Binding-site contacts:
Ligand atom C2 contacts residue ASN371 of chain 2.D at 2.5 Å.
Ligand atom C7 contacts residue ASN371 of chain 2.D at 3.7 Å.
Ligand atom O5 contacts residue PRO368 of chain 2.D at 3.9 Å.
Ligand atom O5 contacts residue ASN371 of chain 2.D at 2.5 Å (h-bond).
Ligand atom C4 contacts residue ASN371 of chain 2.D at 4.3 Å.
Ligand atom C1 contacts residue ASN371 of chain 2.D at 1.4 Å.
Ligand atom C3 contacts residue ASN371 of chain 2.D at 3.8 Å.
Ligand atom C6 contacts residue PRO368 of chain 2.D at 3.4 Å (hydrophobic).
Ligand atom O5 contacts residue THR367 of chain 2.D at 4.3 Å.
Ligand atom O7 contacts residue ASN371 of chain 2.D at 4.5 Å.
Ligand atom N2 contacts residue ASN371 of chain 2.D at 2.7 Å (h-bond).
Ligand atom O6 contacts residue PRO368 of chain 2.D at 3.7 Å.
Ligand atom C8 contacts residue ASN371 of chain 2.D at 4.3 Å.
Ligand atom O6 contacts residue ILE390 of chain 2.D at 4.5 Å.
Ligand atom O4 contacts residue LYS315 of chain 2.D at 4.3 Å.
Ligand atom C5 contacts residue ASN371 of chain 2.D at 3.7 Å.
Ligand atom C5 contacts residue PRO368 of chain 2.D at 4.2 Å (hydrophobic).

Sequence of chain 2.D:
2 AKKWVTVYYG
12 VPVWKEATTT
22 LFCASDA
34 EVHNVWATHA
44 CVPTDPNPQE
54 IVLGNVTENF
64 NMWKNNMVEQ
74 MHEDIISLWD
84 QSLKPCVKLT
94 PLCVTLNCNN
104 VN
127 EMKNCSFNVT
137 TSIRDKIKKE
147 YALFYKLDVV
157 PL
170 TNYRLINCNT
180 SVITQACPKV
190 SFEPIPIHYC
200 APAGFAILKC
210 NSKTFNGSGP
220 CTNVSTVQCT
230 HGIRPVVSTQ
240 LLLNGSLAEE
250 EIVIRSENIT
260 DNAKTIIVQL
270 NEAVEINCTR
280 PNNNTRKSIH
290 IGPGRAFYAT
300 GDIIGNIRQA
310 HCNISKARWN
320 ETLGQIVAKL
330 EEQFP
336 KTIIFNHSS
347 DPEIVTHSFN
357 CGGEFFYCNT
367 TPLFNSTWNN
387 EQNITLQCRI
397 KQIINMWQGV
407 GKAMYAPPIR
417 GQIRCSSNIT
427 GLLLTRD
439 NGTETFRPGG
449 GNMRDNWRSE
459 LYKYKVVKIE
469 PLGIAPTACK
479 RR

A protein and the small-molecule ligand that binds it are described below.
Small molecule (SMILES): CC(=O)N[C@@H]1[C@@H](O)[C@H](O)[C@@H](CO)O[C@H]1O